Sequence of chain 1.F:
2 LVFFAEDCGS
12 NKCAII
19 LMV

Binding-site contacts:
Ligand atom C40 contacts residue VAL21 of chain 1.D at 4.3 Å (hydrophobic).
Ligand atom C30 contacts residue MET20 of chain 1.D at 4.5 Å (hydrophobic).
Ligand atom N1 contacts residue MET20 of chain 1.D at 4.1 Å.
Ligand atom C31 contacts residue MET20 of chain 1.D at 3.8 Å (hydrophobic).
Ligand atom O10 contacts residue PHE4 of chain 1.F at 4.0 Å.
Ligand atom C30 contacts residue VAL21 of chain 1.D at 4.4 Å (hydrophobic).
Ligand atom C38 contacts residue LEU19 of chain 1.F at 4.1 Å (hydrophobic).
Ligand atom C34 contacts residue PHE4 of chain 1.F at 3.9 Å (hydrophobic).
Ligand atom C36 contacts residue PHE4 of chain 1.E at 4.1 Å (hydrophobic).
Ligand atom C1 contacts residue VAL21 of chain 1.F at 4.3 Å (hydrophobic).
Ligand atom O11 contacts residue PHE4 of chain 1.F at 4.4 Å.
Ligand atom C34 contacts residue PHE4 of chain 1.D at 3.6 Å (hydrophobic).
Ligand atom C33 contacts residue PHE4 of chain 1.D at 4.5 Å (hydrophobic).
Ligand atom C20 contacts residue PHE4 of chain 1.F at 4.3 Å (hydrophobic).
Ligand atom C17 contacts residue VAL21 of chain 1.F at 4.3 Å (hydrophobic).
Ligand atom C32 contacts residue PHE4 of chain 1.D at 4.3 Å (hydrophobic).
Ligand atom C34 contacts residue PHE4 of chain 1.E at 3.8 Å (hydrophobic).
Ligand atom OH contacts residue VAL21 of chain 1.F at 3.8 Å.
Ligand atom C38 contacts residue VAL21 of chain 1.F at 3.9 Å (hydrophobic).
Ligand atom N1 contacts residue VAL21 of chain 1.D at 4.3 Å.

A small-molecule ligand and the protein it binds are described below.
Small molecule (SMILES): COCCO[C@@H](C)CO[C@H](C)CO[C@H](C)COC(C)CO[C@@H](C)CO[C@@H](C)CO[C@H](C)CO[C@H](C)COC[C@H](C)N

Sequence of chain 1.E:
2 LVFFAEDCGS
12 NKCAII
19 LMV

Sequence of chain 1.D:
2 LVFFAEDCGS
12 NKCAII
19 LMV